Binding-site contacts:
Ligand atom C7 contacts residue LEU44 of chain 1.C at 3.5 Å (hydrophobic).
Ligand atom C7 contacts residue GLU437 of chain 1.C at 4.2 Å.
Ligand atom C contacts residue LYS47 of chain 1.C at 4.4 Å.
Ligand atom C1 contacts residue LYS47 of chain 1.C at 3.9 Å.
Ligand atom C7 contacts residue VAL434 of chain 1.C at 4.3 Å (hydrophobic).
Ligand atom C8 contacts residue ALA40 of chain 1.C at 3.7 Å (hydrophobic).
Ligand atom C6 contacts residue LEU399 of chain 1.C at 4.1 Å (hydrophobic).
Ligand atom C1 contacts residue GLY43 of chain 1.C at 3.5 Å.
Ligand atom N contacts residue GLU437 of chain 1.C at 3.2 Å (salt-bridge).
Ligand atom C4 contacts residue LEU44 of chain 1.C at 4.1 Å (hydrophobic).
Ligand atom C7 contacts residue GLU433 of chain 1.C at 4.5 Å.
Ligand atom C8 contacts residue LEU44 of chain 1.C at 3.6 Å (hydrophobic).
Ligand atom O contacts residue GLY43 of chain 1.C at 3.5 Å.
Ligand atom O contacts residue GLU437 of chain 1.C at 3.5 Å.
Ligand atom C2 contacts residue GLU437 of chain 1.C at 4.4 Å.
Ligand atom O contacts residue LEU44 of chain 1.C at 3.5 Å (h-bond).
Ligand atom C2 contacts residue LYS47 of chain 1.C at 4.5 Å.
Ligand atom C7 contacts residue ALA395 of chain 1.C at 4.4 Å (hydrophobic).
Ligand atom C6 contacts residue LEU44 of chain 1.C at 3.7 Å (hydrophobic).
Ligand atom C3 contacts residue LEU44 of chain 1.C at 3.9 Å (hydrophobic).
Ligand atom C5 contacts residue VAL434 of chain 1.C at 3.9 Å (hydrophobic).
Ligand atom C6 contacts residue VAL434 of chain 1.C at 3.4 Å (hydrophobic).
Ligand atom C contacts residue GLY43 of chain 1.C at 3.8 Å.
Ligand atom C3 contacts residue GLU437 of chain 1.C at 4.1 Å.
Ligand atom C5 contacts residue GLU433 of chain 1.C at 3.6 Å.
Ligand atom C1 contacts residue LEU44 of chain 1.C at 4.3 Å (hydrophobic).
Ligand atom C7 contacts residue ALA40 of chain 1.C at 3.6 Å (hydrophobic).
Ligand atom O contacts residue ALA40 of chain 1.C at 2.8 Å (h-bond).
Ligand atom C6 contacts residue GLU433 of chain 1.C at 4.1 Å.
Ligand atom C4 contacts residue GLU433 of chain 1.C at 3.8 Å.
Ligand atom C8 contacts residue GLU437 of chain 1.C at 3.7 Å.
Ligand atom O contacts residue PRO39 of chain 1.C at 4.1 Å.
Ligand atom C5 contacts residue LEU399 of chain 1.C at 4.2 Å (hydrophobic).
Ligand atom C5 contacts residue LEU44 of chain 1.C at 4.0 Å (hydrophobic).

Sequence of chain 1.C:
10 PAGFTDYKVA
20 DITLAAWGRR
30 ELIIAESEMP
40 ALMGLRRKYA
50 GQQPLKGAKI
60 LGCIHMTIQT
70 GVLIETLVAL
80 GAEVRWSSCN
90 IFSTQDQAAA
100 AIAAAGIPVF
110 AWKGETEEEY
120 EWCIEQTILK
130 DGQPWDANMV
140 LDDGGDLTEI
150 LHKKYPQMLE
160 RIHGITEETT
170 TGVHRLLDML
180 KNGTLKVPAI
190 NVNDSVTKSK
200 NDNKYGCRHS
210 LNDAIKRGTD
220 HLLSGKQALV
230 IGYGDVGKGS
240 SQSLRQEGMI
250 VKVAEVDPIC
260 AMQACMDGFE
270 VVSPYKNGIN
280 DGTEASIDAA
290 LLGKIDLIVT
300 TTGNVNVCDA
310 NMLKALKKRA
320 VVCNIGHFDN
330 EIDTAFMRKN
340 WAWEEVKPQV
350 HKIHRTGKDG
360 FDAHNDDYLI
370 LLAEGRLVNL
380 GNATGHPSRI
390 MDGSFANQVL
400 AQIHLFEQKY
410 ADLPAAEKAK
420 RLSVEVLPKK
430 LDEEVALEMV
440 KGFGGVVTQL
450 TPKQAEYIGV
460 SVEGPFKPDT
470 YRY

This small molecule binds to this protein.
Small molecule (SMILES): CC[C@@H](N)c1ccccc1O